Sequence of chain 1.KA:
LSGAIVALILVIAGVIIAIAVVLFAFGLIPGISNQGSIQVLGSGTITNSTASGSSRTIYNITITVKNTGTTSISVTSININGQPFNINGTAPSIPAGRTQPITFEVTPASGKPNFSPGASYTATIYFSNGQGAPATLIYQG

Binding-site contacts:
Ligand atom O6 contacts residue GLU105 of chain 1.KA at 4.2 Å.
Ligand atom C8 contacts residue SER49 of chain 1.KA at 3.8 Å.
Ligand atom C7 contacts residue ASN60 of chain 1.KA at 3.1 Å.
Ligand atom C8 contacts residue ASN60 of chain 1.KA at 4.3 Å.
Ligand atom C1 contacts residue SER49 of chain 1.KA at 4.1 Å.
Ligand atom O5 contacts residue ASN60 of chain 1.KA at 2.3 Å (h-bond).
Ligand atom N2 contacts residue SER49 of chain 1.KA at 3.4 Å (h-bond).
Ligand atom O5 contacts residue GLU105 of chain 1.KA at 4.0 Å.
Ligand atom C6 contacts residue GLU105 of chain 1.KA at 4.3 Å.
Ligand atom C5 contacts residue GLU105 of chain 1.KA at 3.7 Å.
Ligand atom C8 contacts residue ASN48 of chain 1.KA at 4.0 Å.
Ligand atom C3 contacts residue ASN60 of chain 1.KA at 3.7 Å.
Ligand atom C4 contacts residue ASN60 of chain 1.KA at 4.2 Å.
Ligand atom C1 contacts residue GLU105 of chain 1.KA at 4.0 Å.
Ligand atom C2 contacts residue SER49 of chain 1.KA at 4.2 Å.
Ligand atom O7 contacts residue ASN60 of chain 1.KA at 3.0 Å (h-bond).
Ligand atom N2 contacts residue ASN60 of chain 1.KA at 2.8 Å (h-bond).
Ligand atom C7 contacts residue SER49 of chain 1.KA at 4.0 Å.
Ligand atom C1 contacts residue ASN60 of chain 1.KA at 1.4 Å.
Ligand atom C8 contacts residue THR47 of chain 1.KA at 3.9 Å.
Ligand atom C2 contacts residue ASN60 of chain 1.KA at 2.4 Å.
Ligand atom C5 contacts residue ASN60 of chain 1.KA at 3.6 Å.

The small molecule below binds the protein below.
Small molecule (SMILES): CC(=O)N[C@H]1[C@H](O[C@H]2[C@H](O)[C@@H](NC(C)=O)CO[C@@H]2CO)O[C@H](CO)[C@@H](O)[C@@H]1O